Binding-site contacts:
Ligand atom CA contacts residue GLY130 of chain 1.A at 3.6 Å.
Ligand atom O contacts residue TRP129 of chain 1.A at 3.2 Å.
Ligand atom CB contacts residue GLY130 of chain 1.A at 3.4 Å.
Ligand atom O contacts residue ASN102 of chain 1.A at 2.9 Å (h-bond).
Ligand atom N contacts residue SER128 of chain 1.A at 2.8 Å (h-bond).
Ligand atom CD1 contacts residue ALA161 of chain 1.A at 3.7 Å (hydrophobic).
Ligand atom CB contacts residue SER278 of chain 1.A at 2.9 Å.
Ligand atom C contacts residue SER278 of chain 1.A at 1.5 Å.
Ligand atom N contacts residue SER278 of chain 1.A at 2.7 Å (h-bond).
Ligand atom CE1 contacts residue ASP179 of chain 1.A at 3.2 Å.
Ligand atom CB contacts residue SER128 of chain 1.A at 3.7 Å.
Ligand atom CA contacts residue GLU78 of chain 1.A at 3.6 Å.
Ligand atom N contacts residue GLY130 of chain 1.A at 2.8 Å (h-bond).
Ligand atom N contacts residue TRP129 of chain 1.A at 3.4 Å.
Ligand atom CA contacts residue ASP164 of chain 1.A at 3.4 Å.
Ligand atom C contacts residue TRP129 of chain 1.A at 3.7 Å (hydrophobic).
Ligand atom CA contacts residue SER278 of chain 1.A at 2.3 Å.
Ligand atom O contacts residue TRP129 of chain 1.A at 3.4 Å.
Ligand atom CZ contacts residue ASP179 of chain 1.A at 3.2 Å.
Ligand atom CB contacts residue GLU78 of chain 1.A at 3.5 Å.
Ligand atom N contacts residue GLU78 of chain 1.A at 2.9 Å (salt-bridge).
Ligand atom CB contacts residue THR277 of chain 1.A at 3.7 Å.
Ligand atom CZ contacts residue GLY130 of chain 1.A at 3.6 Å.
Ligand atom O contacts residue SER278 of chain 1.A at 2.5 Å (h-bond).
Ligand atom C contacts residue ASP164 of chain 1.A at 3.3 Å.
Ligand atom CB contacts residue ASP164 of chain 1.A at 3.7 Å.
Ligand atom O contacts residue GLY276 of chain 1.A at 3.2 Å.
Ligand atom CA contacts residue GLU78 of chain 1.A at 3.6 Å.
Ligand atom CE1 contacts residue GLY130 of chain 1.A at 3.4 Å.
Ligand atom C contacts residue GLU78 of chain 1.A at 3.4 Å.
Ligand atom CA contacts residue SER128 of chain 1.A at 3.7 Å.
Ligand atom CG1 contacts residue GLY130 of chain 1.A at 3.6 Å.
Ligand atom O contacts residue GLY130 of chain 1.A at 3.0 Å (h-bond).
Ligand atom CE1 contacts residue TRP129 of chain 1.A at 3.7 Å (hydrophobic).
Ligand atom C contacts residue ASN102 of chain 1.A at 3.7 Å.
Ligand atom C contacts residue SER128 of chain 1.A at 3.8 Å.
Ligand atom C contacts residue GLU78 of chain 1.A at 3.3 Å.
Ligand atom O contacts residue ASP164 of chain 1.A at 2.4 Å (salt-bridge).
Ligand atom O contacts residue THR277 of chain 1.A at 3.3 Å (h-bond).
Ligand atom CH3 contacts residue ASN102 of chain 1.A at 3.2 Å.

Sequence of chain 1.A:
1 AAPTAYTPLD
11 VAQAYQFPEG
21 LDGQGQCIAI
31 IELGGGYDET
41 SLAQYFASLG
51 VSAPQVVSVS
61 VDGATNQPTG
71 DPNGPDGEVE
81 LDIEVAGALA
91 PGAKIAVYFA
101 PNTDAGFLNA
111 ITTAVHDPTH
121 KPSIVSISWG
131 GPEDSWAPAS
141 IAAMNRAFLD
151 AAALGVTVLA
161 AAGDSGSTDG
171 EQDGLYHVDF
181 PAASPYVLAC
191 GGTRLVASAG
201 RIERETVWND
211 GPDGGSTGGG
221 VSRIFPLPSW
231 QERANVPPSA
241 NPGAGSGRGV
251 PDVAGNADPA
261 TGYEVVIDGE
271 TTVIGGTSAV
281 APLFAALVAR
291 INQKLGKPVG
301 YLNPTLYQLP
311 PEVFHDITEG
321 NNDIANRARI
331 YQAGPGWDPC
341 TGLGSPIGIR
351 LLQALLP

This protein binds this small molecule.
Small molecule (SMILES): CC[C@H](C)[C@H](NC(C)=O)C(=O)N[C@@H](C)C(=O)N[C@H](CO)Cc1ccccc1